Sequence of chain 1.C:
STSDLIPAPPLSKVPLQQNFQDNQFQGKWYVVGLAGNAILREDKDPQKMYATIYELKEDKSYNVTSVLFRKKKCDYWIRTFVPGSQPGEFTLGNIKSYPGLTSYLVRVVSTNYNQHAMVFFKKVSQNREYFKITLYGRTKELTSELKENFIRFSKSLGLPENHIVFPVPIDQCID

The small molecule below binds the protein below.
Small molecule (SMILES): O=C(NCCCN(CCCCN(CCCNC(=O)c1cccc(=O)n1O)C(=O)c1cccc(=O)n1O)C(=O)c1cccc(=O)n1O)c1cccc(=O)n1O

Binding-site contacts:
Ligand atom C42 contacts residue TRP81 of chain 1.C at 3.5 Å (hydrophobic).
Ligand atom C4 contacts residue TYR108 of chain 1.C at 3.6 Å (hydrophobic).
Ligand atom C26 contacts residue SM1 of chain 1.P at 3.2 Å.
Ligand atom C38 contacts residue SER70 of chain 1.C at 3.5 Å.
Ligand atom O47 contacts residue LYS136 of chain 1.C at 3.2 Å (salt-bridge).
Ligand atom O46 contacts residue SM1 of chain 1.P at 2.4 Å (h-bond).
Ligand atom O50 contacts residue SM1 of chain 1.P at 2.3 Å (h-bond).
Ligand atom O8 contacts residue ALA42 of chain 1.C at 3.5 Å.
Ligand atom O51 contacts residue SM1 of chain 1.P at 2.2 Å (h-bond).
Ligand atom O10 contacts residue LYS136 of chain 1.C at 3.5 Å (salt-bridge).
Ligand atom C26 contacts residue LYS127 of chain 1.C at 3.6 Å.
Ligand atom C38 contacts residue TYR54 of chain 1.C at 3.5 Å (hydrophobic).
Ligand atom C44 contacts residue TRP81 of chain 1.C at 3.6 Å (hydrophobic).
Ligand atom C4 contacts residue SM1 of chain 1.P at 3.1 Å.
Ligand atom N27 contacts residue SM1 of chain 1.P at 3.2 Å (h-bond).
Ligand atom O9 contacts residue SM1 of chain 1.P at 2.5 Å (h-bond).
Ligand atom O47 contacts residue SM1 of chain 1.P at 2.4 Å (h-bond).
Ligand atom O53 contacts residue TRP81 of chain 1.C at 3.6 Å (h-bond).
Ligand atom C41 contacts residue TRP81 of chain 1.C at 3.2 Å (hydrophobic).
Ligand atom C12 contacts residue ILE43 of chain 1.C at 3.4 Å (hydrophobic).
Ligand atom O49 contacts residue SM1 of chain 1.P at 2.5 Å (h-bond).
Ligand atom O10 contacts residue SM1 of chain 1.P at 2.1 Å (h-bond).
Ligand atom C39 contacts residue TYR54 of chain 1.C at 3.5 Å (hydrophobic).
Ligand atom O48 contacts residue SM1 of chain 1.P at 2.4 Å (h-bond).
Ligand atom N35 contacts residue SM1 of chain 1.P at 3.2 Å (h-bond).
Ligand atom O51 contacts residue LYS127 of chain 1.C at 3.2 Å (salt-bridge).
Ligand atom O49 contacts residue LYS127 of chain 1.C at 2.9 Å (salt-bridge).
Ligand atom C44 contacts residue SM1 of chain 1.P at 3.1 Å.
Ligand atom C40 contacts residue TRP81 of chain 1.C at 3.3 Å (hydrophobic).
Ligand atom N45 contacts residue SM1 of chain 1.P at 3.2 Å (h-bond).
Ligand atom N32 contacts residue TRP81 of chain 1.C at 3.6 Å.
Ligand atom C44 contacts residue LYS127 of chain 1.C at 3.4 Å.
Ligand atom C37 contacts residue TRP81 of chain 1.C at 3.6 Å (hydrophobic).
Ligand atom O9 contacts residue TYR108 of chain 1.C at 2.7 Å (h-bond).
Ligand atom N3 contacts residue SM1 of chain 1.P at 3.0 Å (h-bond).
Ligand atom C33 contacts residue TRP81 of chain 1.C at 3.5 Å (hydrophobic).
Ligand atom C36 contacts residue LYS136 of chain 1.C at 3.4 Å.
Ligand atom N45 contacts residue TRP81 of chain 1.C at 3.4 Å.
Ligand atom C43 contacts residue LYS127 of chain 1.C at 3.4 Å.
Ligand atom C36 contacts residue SM1 of chain 1.P at 3.2 Å.